Binding-site contacts:
Ligand atom C8 contacts residue THR146 of chain 1.C at 4.4 Å.
Ligand atom C8 contacts residue CYS93 of chain 1.C at 3.8 Å (hydrophobic).
Ligand atom C1 contacts residue TYR92 of chain 1.C at 3.5 Å (hydrophobic).
Ligand atom C4 contacts residue ASN147 of chain 1.C at 4.1 Å.
Ligand atom C3 contacts residue ASN147 of chain 1.C at 3.8 Å.
Ligand atom C3 contacts residue PRO95 of chain 1.C at 4.3 Å (hydrophobic).
Ligand atom O5 contacts residue TYR92 of chain 1.C at 3.4 Å.
Ligand atom C6 contacts residue TYR92 of chain 1.C at 3.6 Å (hydrophobic).
Ligand atom C2 contacts residue ASN147 of chain 1.C at 2.4 Å.
Ligand atom N2 contacts residue PRO95 of chain 1.C at 4.4 Å.
Ligand atom O4 contacts residue 1PE1 of chain 1.FA at 3.4 Å (h-bond).
Ligand atom C5 contacts residue TYR92 of chain 1.C at 3.5 Å (hydrophobic).
Ligand atom C7 contacts residue ASN147 of chain 1.C at 3.7 Å.
Ligand atom C5 contacts residue ASN147 of chain 1.C at 3.6 Å.
Ligand atom C1 contacts residue CYS93 of chain 1.C at 3.7 Å (hydrophobic).
Ligand atom N2 contacts residue ASN147 of chain 1.C at 2.9 Å (h-bond).
Ligand atom C7 contacts residue CYS93 of chain 1.C at 3.8 Å (hydrophobic).
Ligand atom O3 contacts residue CYS93 of chain 1.C at 4.5 Å.
Ligand atom C6 contacts residue 1PE1 of chain 1.FA at 4.4 Å.
Ligand atom O5 contacts residue ASN147 of chain 1.C at 2.3 Å (h-bond).
Ligand atom O7 contacts residue ASN147 of chain 1.C at 3.9 Å.
Ligand atom C8 contacts residue CYS145 of chain 1.C at 3.5 Å (hydrophobic).
Ligand atom O3 contacts residue PRO95 of chain 1.C at 3.8 Å.
Ligand atom O6 contacts residue TYR92 of chain 1.C at 2.8 Å (h-bond).
Ligand atom C3 contacts residue CYS93 of chain 1.C at 3.8 Å (hydrophobic).
Ligand atom N2 contacts residue CYS93 of chain 1.C at 2.8 Å (h-bond).
Ligand atom C2 contacts residue CYS93 of chain 1.C at 3.6 Å (hydrophobic).
Ligand atom C1 contacts residue ASN147 of chain 1.C at 1.4 Å.
Ligand atom O6 contacts residue ARG84 of chain 1.C at 4.4 Å.

Sequence of chain 1.C:
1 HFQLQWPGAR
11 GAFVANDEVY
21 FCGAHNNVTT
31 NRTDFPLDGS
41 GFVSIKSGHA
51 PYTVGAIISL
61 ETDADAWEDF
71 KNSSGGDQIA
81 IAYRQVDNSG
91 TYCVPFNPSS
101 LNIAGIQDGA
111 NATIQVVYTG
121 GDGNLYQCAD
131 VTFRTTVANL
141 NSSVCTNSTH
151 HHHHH

The protein below binds the small molecule below.
Small molecule (SMILES): CC(=O)N[C@@H]1[C@@H](O)[C@H](O)[C@@H](CO)O[C@H]1O